This protein binds this small molecule.
Small molecule (SMILES): Nc1nccc(-c2c(-c3ccc(F)cc3)ncn2C2CCNCC2)n1

Sequence of chain 1.A:
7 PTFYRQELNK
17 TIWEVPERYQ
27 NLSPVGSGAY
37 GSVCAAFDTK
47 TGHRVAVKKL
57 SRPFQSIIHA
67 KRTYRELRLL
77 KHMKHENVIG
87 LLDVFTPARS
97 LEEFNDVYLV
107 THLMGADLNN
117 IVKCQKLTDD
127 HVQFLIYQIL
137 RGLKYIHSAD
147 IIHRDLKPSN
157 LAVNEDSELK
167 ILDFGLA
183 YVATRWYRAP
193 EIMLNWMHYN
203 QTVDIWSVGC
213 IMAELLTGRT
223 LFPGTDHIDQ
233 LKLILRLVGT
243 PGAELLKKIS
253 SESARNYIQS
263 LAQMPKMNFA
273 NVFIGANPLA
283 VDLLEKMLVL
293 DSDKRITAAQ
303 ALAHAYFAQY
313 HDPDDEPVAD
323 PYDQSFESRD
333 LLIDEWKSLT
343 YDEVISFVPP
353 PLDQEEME

Binding-site contacts:
Ligand atom CD5 contacts residue LEU168 of chain 1.A at 3.8 Å (hydrophobic).
Ligand atom NC5 contacts residue ALA52 of chain 1.A at 3.4 Å.
Ligand atom CC1 contacts residue ALA52 of chain 1.A at 3.8 Å (hydrophobic).
Ligand atom CB2 contacts residue LYS54 of chain 1.A at 3.8 Å.
Ligand atom CB2 contacts residue LEU105 of chain 1.A at 3.6 Å (hydrophobic).
Ligand atom CB3 contacts residue THR107 of chain 1.A at 3.7 Å.
Ligand atom CD5 contacts residue VAL39 of chain 1.A at 3.9 Å (hydrophobic).
Ligand atom FB7 contacts residue LEU87 of chain 1.A at 3.7 Å.
Ligand atom CA1 contacts residue SER33 of chain 1.A at 3.2 Å.
Ligand atom ND1 contacts residue VAL39 of chain 1.A at 3.9 Å.
Ligand atom CD2 contacts residue LEU168 of chain 1.A at 3.4 Å (hydrophobic).
Ligand atom CC6 contacts residue HIS108 of chain 1.A at 3.4 Å.
Ligand atom NC7 contacts residue LEU109 of chain 1.A at 3.5 Å.
Ligand atom CB2 contacts residue ALA52 of chain 1.A at 3.5 Å (hydrophobic).
Ligand atom NC5 contacts residue LEU109 of chain 1.A at 3.9 Å.
Ligand atom CC1 contacts residue THR107 of chain 1.A at 3.7 Å.
Ligand atom CB1 contacts residue THR107 of chain 1.A at 3.8 Å.
Ligand atom ND1 contacts residue LEU168 of chain 1.A at 3.7 Å.
Ligand atom ND3 contacts residue LEU168 of chain 1.A at 3.4 Å.
Ligand atom FB7 contacts residue VAL106 of chain 1.A at 3.4 Å.
Ligand atom CB3 contacts residue LEU105 of chain 1.A at 3.9 Å (hydrophobic).
Ligand atom NC7 contacts residue VAL31 of chain 1.A at 3.8 Å.
Ligand atom CC6 contacts residue MET110 of chain 1.A at 3.6 Å (hydrophobic).
Ligand atom CD4 contacts residue LEU168 of chain 1.A at 3.6 Å (hydrophobic).
Ligand atom CA2 contacts residue VAL31 of chain 1.A at 3.5 Å (hydrophobic).
Ligand atom CD4 contacts residue VAL39 of chain 1.A at 3.7 Å (hydrophobic).
Ligand atom ND3 contacts residue VAL39 of chain 1.A at 3.6 Å.
Ligand atom CC4 contacts residue MET110 of chain 1.A at 3.2 Å (hydrophobic).
Ligand atom CC6 contacts residue THR107 of chain 1.A at 3.7 Å.
Ligand atom NC7 contacts residue MET110 of chain 1.A at 2.7 Å (h-bond).
Ligand atom NC5 contacts residue HIS108 of chain 1.A at 3.8 Å.
Ligand atom CC6 contacts residue ALA52 of chain 1.A at 3.5 Å (hydrophobic).
Ligand atom NC3 contacts residue VAL39 of chain 1.A at 3.8 Å.
Ligand atom NC5 contacts residue MET110 of chain 1.A at 2.9 Å (h-bond).
Ligand atom CD2 contacts residue VAL39 of chain 1.A at 3.7 Å (hydrophobic).
Ligand atom CB2 contacts residue THR107 of chain 1.A at 3.4 Å.
Ligand atom CC4 contacts residue ALA52 of chain 1.A at 3.6 Å (hydrophobic).
Ligand atom CD2 contacts residue GLY34 of chain 1.A at 3.6 Å.
Ligand atom FB7 contacts residue LEU105 of chain 1.A at 3.2 Å.
Ligand atom FB7 contacts residue THR107 of chain 1.A at 3.8 Å.